Binding-site contacts:
Ligand atom C26 contacts residue PRO193 of chain 1.C at 3.7 Å (hydrophobic).
Ligand atom C11 contacts residue LYS253 of chain 1.A at 3.7 Å.
Ligand atom C6 contacts residue ILE249 of chain 1.A at 3.9 Å (hydrophobic).
Ligand atom C17 contacts residue PHE189 of chain 1.C at 3.4 Å (hydrophobic).
Ligand atom C18 contacts residue PHE189 of chain 1.C at 3.6 Å (hydrophobic).
Ligand atom C23 contacts residue TYR191 of chain 1.C at 3.8 Å (hydrophobic).
Ligand atom O1 contacts residue TYR191 of chain 1.C at 3.3 Å (h-bond).
Ligand atom C19 contacts residue LEU252 of chain 1.A at 3.8 Å (hydrophobic).
Ligand atom S1 contacts residue TYR191 of chain 1.C at 3.7 Å.
Ligand atom C18 contacts residue LEU248 of chain 1.C at 3.9 Å (hydrophobic).
Ligand atom C16 contacts residue GLY256 of chain 1.C at 3.7 Å.
Ligand atom C26 contacts residue TYR191 of chain 1.C at 3.6 Å (hydrophobic).
Ligand atom C7 contacts residue ILE249 of chain 1.A at 3.6 Å (hydrophobic).
Ligand atom C8 contacts residue LEU252 of chain 1.A at 3.7 Å (hydrophobic).
Ligand atom C21 contacts residue TRP190 of chain 1.C at 3.5 Å (hydrophobic).
Ligand atom C2 contacts residue PHE189 of chain 1.C at 3.8 Å (hydrophobic).
Ligand atom O1 contacts residue TRP190 of chain 1.C at 3.4 Å.
Ligand atom C14 contacts residue GLY256 of chain 1.C at 3.5 Å.
Ligand atom C19 contacts residue TRP190 of chain 1.C at 3.6 Å (hydrophobic).
Ligand atom N2 contacts residue LEU196 of chain 1.C at 3.8 Å.
Ligand atom C19 contacts residue LEU251 of chain 1.C at 3.7 Å (hydrophobic).
Ligand atom C1 contacts residue PHE189 of chain 1.C at 3.6 Å (hydrophobic).
Ligand atom C25 contacts residue TRP208 of chain 1.C at 3.9 Å (hydrophobic).
Ligand atom C13 contacts residue LEU252 of chain 1.A at 3.8 Å (hydrophobic).
Ligand atom C20 contacts residue TRP190 of chain 1.C at 3.5 Å (hydrophobic).
Ligand atom C5 contacts residue PHE189 of chain 1.C at 3.3 Å (hydrophobic).
Ligand atom N7 contacts residue TRP208 of chain 1.C at 3.5 Å.
Ligand atom O2 contacts residue TRP208 of chain 1.C at 3.6 Å.
Ligand atom C3 contacts residue MET234 of chain 1.A at 3.5 Å (hydrophobic).
Ligand atom C5 contacts residue TYR191 of chain 1.C at 3.8 Å (hydrophobic).
Ligand atom N7 contacts residue TYR191 of chain 1.C at 2.8 Å (h-bond).
Ligand atom C20 contacts residue LEU251 of chain 1.C at 3.7 Å (hydrophobic).
Ligand atom S1 contacts residue TRP208 of chain 1.C at 3.8 Å.
Ligand atom C19 contacts residue LEU248 of chain 1.C at 3.8 Å (hydrophobic).
Ligand atom C22 contacts residue PHE189 of chain 1.C at 3.4 Å (hydrophobic).
Ligand atom C3 contacts residue LEU196 of chain 1.C at 3.8 Å (hydrophobic).
Ligand atom C22 contacts residue TRP190 of chain 1.C at 3.8 Å (hydrophobic).
Ligand atom N4 contacts residue ILE249 of chain 1.A at 3.6 Å.
Ligand atom N1 contacts residue PHE189 of chain 1.C at 2.8 Å (h-bond).
Ligand atom O1 contacts residue TRP208 of chain 1.C at 3.2 Å (h-bond).

Sequence of chain 1.C:
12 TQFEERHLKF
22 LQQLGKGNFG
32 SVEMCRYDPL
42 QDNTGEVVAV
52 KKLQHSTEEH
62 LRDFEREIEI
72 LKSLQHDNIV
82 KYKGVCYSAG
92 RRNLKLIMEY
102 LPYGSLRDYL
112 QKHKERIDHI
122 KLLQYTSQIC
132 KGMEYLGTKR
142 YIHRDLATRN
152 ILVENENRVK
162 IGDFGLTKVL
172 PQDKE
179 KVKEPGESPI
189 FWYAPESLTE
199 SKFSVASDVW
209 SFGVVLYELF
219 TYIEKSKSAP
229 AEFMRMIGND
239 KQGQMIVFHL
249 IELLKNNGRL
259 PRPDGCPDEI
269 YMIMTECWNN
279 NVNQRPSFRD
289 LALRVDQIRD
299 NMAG

The small molecule below binds the protein below.
Small molecule (SMILES): Cc1cnc(Nc2ccc(N3CCN(C)CC3)cc2)nc1Nc1cccc(S(=O)(=O)NC(C)(C)C)c1

Sequence of chain 1.A:
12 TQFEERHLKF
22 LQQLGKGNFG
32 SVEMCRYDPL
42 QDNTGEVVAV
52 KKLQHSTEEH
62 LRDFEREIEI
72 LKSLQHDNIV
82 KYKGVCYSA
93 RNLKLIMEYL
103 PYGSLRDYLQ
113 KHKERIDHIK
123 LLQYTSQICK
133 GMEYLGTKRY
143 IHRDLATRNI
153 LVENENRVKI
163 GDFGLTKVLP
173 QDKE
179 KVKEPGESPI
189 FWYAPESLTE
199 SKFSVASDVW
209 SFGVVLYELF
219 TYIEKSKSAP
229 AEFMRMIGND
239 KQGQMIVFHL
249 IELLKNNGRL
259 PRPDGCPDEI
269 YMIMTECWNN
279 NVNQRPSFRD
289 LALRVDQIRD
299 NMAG